The protein below binds the small molecule below.
Small molecule (SMILES): NNC(=O)c1ccncc1

Sequence of chain 2.A:
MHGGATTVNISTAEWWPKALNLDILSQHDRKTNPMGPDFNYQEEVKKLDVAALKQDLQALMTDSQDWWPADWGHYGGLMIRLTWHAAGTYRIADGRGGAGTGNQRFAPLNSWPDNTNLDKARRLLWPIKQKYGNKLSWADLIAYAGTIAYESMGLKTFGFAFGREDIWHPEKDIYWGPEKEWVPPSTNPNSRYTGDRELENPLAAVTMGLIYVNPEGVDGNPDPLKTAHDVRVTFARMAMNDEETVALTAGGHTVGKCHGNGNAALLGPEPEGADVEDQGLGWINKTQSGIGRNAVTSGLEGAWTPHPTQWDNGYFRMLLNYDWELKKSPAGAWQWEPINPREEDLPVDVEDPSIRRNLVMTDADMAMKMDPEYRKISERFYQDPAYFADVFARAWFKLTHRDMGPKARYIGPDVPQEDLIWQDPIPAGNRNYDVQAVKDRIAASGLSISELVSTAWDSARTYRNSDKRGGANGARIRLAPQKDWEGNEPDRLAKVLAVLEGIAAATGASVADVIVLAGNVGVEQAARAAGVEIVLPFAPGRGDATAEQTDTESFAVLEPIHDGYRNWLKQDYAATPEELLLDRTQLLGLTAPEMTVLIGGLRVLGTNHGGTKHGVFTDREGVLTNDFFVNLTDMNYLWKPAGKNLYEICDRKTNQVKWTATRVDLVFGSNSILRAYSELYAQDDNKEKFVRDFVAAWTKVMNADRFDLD

Binding-site contacts:
Ligand atom C contacts residue ARG357 of chain 2.A at 3.5 Å.
Ligand atom N1 contacts residue ASN358 of chain 2.A at 4.1 Å.
Ligand atom N2 contacts residue ARG357 of chain 2.A at 4.2 Å.
Ligand atom N1 contacts residue PRO330 of chain 2.A at 4.5 Å.
Ligand atom O1 contacts residue ARG357 of chain 2.A at 3.6 Å.
Ligand atom N1 contacts residue GLU301 of chain 2.A at 3.9 Å.
Ligand atom N1 contacts residue ASN261 of chain 2.A at 4.5 Å.
Ligand atom C5 contacts residue ASN261 of chain 2.A at 3.9 Å.
Ligand atom C3 contacts residue ARG357 of chain 2.A at 3.6 Å.
Ligand atom N1 contacts residue ARG357 of chain 2.A at 4.3 Å.
Ligand atom C contacts residue ASN261 of chain 2.A at 3.8 Å.
Ligand atom N3 contacts residue ARG293 of chain 2.A at 4.1 Å.
Ligand atom C1 contacts residue ASN261 of chain 2.A at 3.7 Å.
Ligand atom C1 contacts residue ARG357 of chain 2.A at 3.4 Å.
Ligand atom C3 contacts residue GLU301 of chain 2.A at 3.7 Å.
Ligand atom C4 contacts residue PRO330 of chain 2.A at 4.1 Å (hydrophobic).
Ligand atom N2 contacts residue ARG293 of chain 2.A at 4.0 Å.
Ligand atom C4 contacts residue ASN261 of chain 2.A at 4.3 Å.
Ligand atom C2 contacts residue ASN261 of chain 2.A at 3.4 Å.
Ligand atom C5 contacts residue ARG357 of chain 2.A at 4.2 Å.
Ligand atom N3 contacts residue ASN261 of chain 2.A at 3.8 Å.
Ligand atom C3 contacts residue ASN261 of chain 2.A at 4.1 Å.
Ligand atom C2 contacts residue ARG357 of chain 2.A at 3.5 Å.
Ligand atom N2 contacts residue ASN261 of chain 2.A at 3.0 Å (h-bond).